Sequence of chain 2.C:
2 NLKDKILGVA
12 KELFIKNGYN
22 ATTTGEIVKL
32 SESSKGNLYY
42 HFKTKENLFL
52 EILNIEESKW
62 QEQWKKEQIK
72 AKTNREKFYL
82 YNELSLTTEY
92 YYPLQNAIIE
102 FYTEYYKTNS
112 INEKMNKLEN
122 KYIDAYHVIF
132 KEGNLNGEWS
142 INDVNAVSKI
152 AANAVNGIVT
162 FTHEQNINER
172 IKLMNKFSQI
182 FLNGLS

A small-molecule ligand and the protein it binds are described below.
Small molecule (SMILES): N=C(N)c1ccc(/N=N/Nc2ccc(C(=N)N)cc2)cc1

Sequence of chain 2.A:
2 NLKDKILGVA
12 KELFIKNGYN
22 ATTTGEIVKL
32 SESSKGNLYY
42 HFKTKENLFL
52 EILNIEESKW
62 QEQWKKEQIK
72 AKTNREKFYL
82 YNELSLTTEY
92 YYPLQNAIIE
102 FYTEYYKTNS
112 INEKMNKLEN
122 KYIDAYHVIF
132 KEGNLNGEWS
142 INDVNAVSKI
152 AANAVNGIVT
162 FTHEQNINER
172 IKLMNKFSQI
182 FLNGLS

Binding-site contacts:
Ligand atom C3' contacts residue GLU120 of chain 2.C at 3.6 Å.
Ligand atom C6' contacts residue GLU120 of chain 2.C at 3.4 Å.
Ligand atom C7' contacts residue GLU120 of chain 2.C at 3.8 Å.
Ligand atom N contacts residue ASN157 of chain 2.C at 3.1 Å (h-bond).
Ligand atom C3' contacts residue ILE124 of chain 2.C at 3.5 Å (hydrophobic).
Ligand atom NB' contacts residue ILE124 of chain 2.C at 3.1 Å.
Ligand atom C5' contacts residue GLU120 of chain 2.C at 3.2 Å.
Ligand atom C4' contacts residue GLU120 of chain 2.C at 3.5 Å.
Ligand atom C2 contacts residue ASN157 of chain 2.C at 3.7 Å.
Ligand atom C3 contacts residue PHE162 of chain 2.A at 3.5 Å (hydrophobic).
Ligand atom C2' contacts residue GLU120 of chain 2.C at 3.9 Å.
Ligand atom C1 contacts residue ASN157 of chain 2.C at 3.1 Å.
Ligand atom NA' contacts residue PHE162 of chain 2.A at 3.5 Å (h-bond).
Ligand atom C4' contacts residue ASN154 of chain 2.C at 3.3 Å.
Ligand atom C6' contacts residue ASN154 of chain 2.C at 3.7 Å.
Ligand atom N1 contacts residue ASN157 of chain 2.C at 3.0 Å (h-bond).
Ligand atom NB' contacts residue ASN154 of chain 2.C at 2.8 Å (h-bond).
Ligand atom C4' contacts residue PHE162 of chain 2.A at 4.0 Å (hydrophobic).
Ligand atom C2 contacts residue TYR103 of chain 2.C at 3.4 Å (hydrophobic).
Ligand atom C7 contacts residue ILE100 of chain 2.C at 3.6 Å (hydrophobic).
Ligand atom C7' contacts residue PHE162 of chain 2.A at 3.6 Å (hydrophobic).
Ligand atom C3' contacts residue ASN154 of chain 2.C at 3.7 Å.
Ligand atom C7' contacts residue ASN154 of chain 2.C at 3.5 Å.
Ligand atom NA contacts residue ILE100 of chain 2.C at 3.2 Å.
Ligand atom NB contacts residue ILE99 of chain 2.C at 3.8 Å.
Ligand atom NA' contacts residue GLU165 of chain 2.A at 3.8 Å.
Ligand atom C2 contacts residue PHE162 of chain 2.A at 3.4 Å (hydrophobic).
Ligand atom NA' contacts residue GLN166 of chain 2.A at 3.8 Å.
Ligand atom N1' contacts residue ASN157 of chain 2.C at 3.7 Å.
Ligand atom NA' contacts residue GLU120 of chain 2.C at 2.9 Å (salt-bridge).
Ligand atom C5' contacts residue ASN154 of chain 2.C at 3.3 Å.
Ligand atom C3 contacts residue TYR103 of chain 2.C at 3.4 Å (hydrophobic).
Ligand atom C6 contacts residue ASN157 of chain 2.C at 3.4 Å.
Ligand atom C7' contacts residue ILE124 of chain 2.C at 3.8 Å (hydrophobic).
Ligand atom NB contacts residue TYR103 of chain 2.C at 3.6 Å.
Ligand atom NB contacts residue ILE100 of chain 2.C at 3.1 Å.
Ligand atom C5' contacts residue PHE162 of chain 2.A at 3.6 Å (hydrophobic).
Ligand atom NB' contacts residue PHE162 of chain 2.A at 4.1 Å.
Ligand atom C5 contacts residue GLN96 of chain 2.C at 3.9 Å.
Ligand atom C6' contacts residue PHE162 of chain 2.A at 4.0 Å (hydrophobic).